A protein and the small-molecule ligand that binds it are described below.
Small molecule (SMILES): Nc1ccn([C@H]2C[C@H](O[P](=O)(O)OC[C@H]3O[C@@H](n4cnc5c(N)ncnc54)C[C@@H]3O)[C@@H](CO)O2)c(=O)n1

Sequence of chain 36.A:
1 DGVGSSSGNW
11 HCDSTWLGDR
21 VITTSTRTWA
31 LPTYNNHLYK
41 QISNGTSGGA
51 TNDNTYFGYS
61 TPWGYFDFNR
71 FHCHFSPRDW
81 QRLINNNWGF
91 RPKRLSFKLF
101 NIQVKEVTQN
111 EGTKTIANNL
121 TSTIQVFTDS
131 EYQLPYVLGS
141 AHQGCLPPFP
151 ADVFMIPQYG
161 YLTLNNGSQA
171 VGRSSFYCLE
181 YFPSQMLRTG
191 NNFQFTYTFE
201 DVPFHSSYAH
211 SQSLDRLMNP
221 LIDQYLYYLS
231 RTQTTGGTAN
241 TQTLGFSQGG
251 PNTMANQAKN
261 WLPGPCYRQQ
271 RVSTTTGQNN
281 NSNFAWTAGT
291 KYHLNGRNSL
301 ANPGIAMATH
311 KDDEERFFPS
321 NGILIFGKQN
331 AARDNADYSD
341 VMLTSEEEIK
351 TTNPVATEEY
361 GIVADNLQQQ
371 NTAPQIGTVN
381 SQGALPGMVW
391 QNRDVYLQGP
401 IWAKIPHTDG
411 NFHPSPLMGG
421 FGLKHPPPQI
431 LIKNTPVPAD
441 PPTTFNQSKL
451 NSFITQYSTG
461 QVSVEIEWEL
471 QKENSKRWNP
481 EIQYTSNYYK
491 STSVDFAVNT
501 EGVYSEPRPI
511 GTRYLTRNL

Sequence of chain 35.A:
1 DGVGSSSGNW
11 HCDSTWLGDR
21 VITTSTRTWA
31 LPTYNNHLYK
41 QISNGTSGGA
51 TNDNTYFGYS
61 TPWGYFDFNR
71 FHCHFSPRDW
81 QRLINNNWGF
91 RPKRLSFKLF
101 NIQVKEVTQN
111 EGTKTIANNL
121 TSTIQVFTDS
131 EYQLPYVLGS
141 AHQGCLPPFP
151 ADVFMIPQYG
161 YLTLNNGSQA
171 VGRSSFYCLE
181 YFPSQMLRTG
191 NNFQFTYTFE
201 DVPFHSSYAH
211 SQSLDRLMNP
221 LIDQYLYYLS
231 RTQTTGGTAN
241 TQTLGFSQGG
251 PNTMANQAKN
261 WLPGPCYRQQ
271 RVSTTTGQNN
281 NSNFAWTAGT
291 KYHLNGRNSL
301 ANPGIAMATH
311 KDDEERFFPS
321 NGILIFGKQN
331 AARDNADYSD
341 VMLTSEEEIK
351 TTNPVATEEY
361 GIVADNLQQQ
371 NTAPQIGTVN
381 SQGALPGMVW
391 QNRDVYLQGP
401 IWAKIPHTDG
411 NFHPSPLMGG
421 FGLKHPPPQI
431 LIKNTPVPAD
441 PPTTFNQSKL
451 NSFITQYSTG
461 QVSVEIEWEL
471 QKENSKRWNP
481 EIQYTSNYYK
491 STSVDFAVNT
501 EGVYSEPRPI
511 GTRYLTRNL

Binding-site contacts:
Ligand atom C4 contacts residue PRO203 of chain 36.A at 4.0 Å (hydrophobic).
Ligand atom C6 contacts residue SER415 of chain 36.A at 4.1 Å.
Ligand atom N6 contacts residue GLY422 of chain 36.A at 3.3 Å (h-bond).
Ligand atom N7 contacts residue ASN392 of chain 36.A at 4.2 Å.
Ligand atom C4 contacts residue ASP201 of chain 36.A at 3.5 Å.
Ligand atom N6 contacts residue SER415 of chain 36.A at 3.8 Å.
Ligand atom C4 contacts residue VAL202 of chain 36.A at 3.7 Å (hydrophobic).
Ligand atom N4 contacts residue VAL202 of chain 36.A at 2.9 Å (h-bond).
Ligand atom N1 contacts residue GLY422 of chain 36.A at 2.9 Å (h-bond).
Ligand atom C5 contacts residue ASP201 of chain 36.A at 3.3 Å.
Ligand atom N6 contacts residue GLY420 of chain 36.A at 3.7 Å.
Ligand atom C5 contacts residue PRO203 of chain 36.A at 3.8 Å (hydrophobic).
Ligand atom OP2 contacts residue ASP409 of chain 35.A at 3.2 Å (salt-bridge).
Ligand atom C5 contacts residue ARG91 of chain 36.A at 4.2 Å.
Ligand atom C2' contacts residue PRO203 of chain 36.A at 3.3 Å (hydrophobic).
Ligand atom N3 contacts residue ASP201 of chain 36.A at 4.2 Å.
Ligand atom N4 contacts residue ASP201 of chain 36.A at 2.6 Å.
Ligand atom O3' contacts residue PRO414 of chain 36.A at 4.2 Å.
Ligand atom C6 contacts residue PRO203 of chain 36.A at 4.0 Å (hydrophobic).
Ligand atom N7 contacts residue HIS413 of chain 36.A at 4.2 Å.
Ligand atom N1 contacts residue PRO203 of chain 36.A at 3.8 Å.
Ligand atom N7 contacts residue PRO203 of chain 36.A at 4.1 Å.
Ligand atom C2 contacts residue VAL202 of chain 36.A at 4.1 Å (hydrophobic).
Ligand atom N6 contacts residue VAL202 of chain 36.A at 4.2 Å.
Ligand atom C6 contacts residue GLY422 of chain 36.A at 3.7 Å.
Ligand atom C2' contacts residue PRO414 of chain 36.A at 3.6 Å (hydrophobic).
Ligand atom N1 contacts residue VAL202 of chain 36.A at 3.5 Å.
Ligand atom N7 contacts residue SER415 of chain 36.A at 3.9 Å.
Ligand atom N6 contacts residue PHE421 of chain 36.A at 3.8 Å.
Ligand atom C6 contacts residue PRO203 of chain 36.A at 4.0 Å (hydrophobic).
Ligand atom C2' contacts residue HIS413 of chain 36.A at 3.7 Å.
Ligand atom N1 contacts residue PRO203 of chain 36.A at 4.2 Å.
Ligand atom C6 contacts residue VAL202 of chain 36.A at 4.1 Å (hydrophobic).
Ligand atom C2 contacts residue PRO203 of chain 36.A at 4.0 Å (hydrophobic).
Ligand atom C5 contacts residue PRO203 of chain 36.A at 4.0 Å (hydrophobic).
Ligand atom C8 contacts residue HIS413 of chain 36.A at 3.9 Å.
Ligand atom C2 contacts residue GLY422 of chain 36.A at 3.2 Å.
Ligand atom C1' contacts residue PRO203 of chain 36.A at 4.1 Å (hydrophobic).
Ligand atom C4 contacts residue PRO203 of chain 36.A at 4.1 Å (hydrophobic).
Ligand atom C5 contacts residue VAL202 of chain 36.A at 3.6 Å (hydrophobic).